A small-molecule ligand and the protein it binds are described below.
Small molecule (SMILES): O=S(=O)(O)C[C@H](O)CNC1CCCCC1

Binding-site contacts:
Ligand atom OAD contacts residue LYS490 of chain 1.B at 2.8 Å (salt-bridge).
Ligand atom OAC contacts residue GLY489 of chain 1.B at 4.0 Å.
Ligand atom CAN contacts residue ASP491 of chain 1.B at 3.3 Å.
Ligand atom NAL contacts residue ASP491 of chain 1.B at 2.5 Å (salt-bridge).
Ligand atom CAN contacts residue TYR58 of chain 1.B at 4.2 Å (hydrophobic).
Ligand atom CAH contacts residue ASP491 of chain 1.B at 3.4 Å.
Ligand atom SAO contacts residue LYS490 of chain 1.B at 3.9 Å.
Ligand atom CAI contacts residue TYR58 of chain 1.B at 3.4 Å (hydrophobic).
Ligand atom OAC contacts residue ASP491 of chain 1.B at 3.1 Å (salt-bridge).
Ligand atom OAC contacts residue LYS490 of chain 1.B at 3.3 Å (salt-bridge).
Ligand atom CAG contacts residue TYR58 of chain 1.B at 3.6 Å (hydrophobic).
Ligand atom CAM contacts residue ASP491 of chain 1.B at 3.6 Å.
Ligand atom CAM contacts residue LYS490 of chain 1.B at 4.4 Å.
Ligand atom CAK contacts residue LYS490 of chain 1.B at 4.5 Å.
Ligand atom CAI contacts residue ASP491 of chain 1.B at 3.5 Å.
Ligand atom CAJ contacts residue ASP491 of chain 1.B at 3.6 Å.
Ligand atom OAD contacts residue GLY489 of chain 1.B at 3.3 Å.
Ligand atom OAB contacts residue LYS490 of chain 1.B at 3.5 Å.

Sequence of chain 1.B:
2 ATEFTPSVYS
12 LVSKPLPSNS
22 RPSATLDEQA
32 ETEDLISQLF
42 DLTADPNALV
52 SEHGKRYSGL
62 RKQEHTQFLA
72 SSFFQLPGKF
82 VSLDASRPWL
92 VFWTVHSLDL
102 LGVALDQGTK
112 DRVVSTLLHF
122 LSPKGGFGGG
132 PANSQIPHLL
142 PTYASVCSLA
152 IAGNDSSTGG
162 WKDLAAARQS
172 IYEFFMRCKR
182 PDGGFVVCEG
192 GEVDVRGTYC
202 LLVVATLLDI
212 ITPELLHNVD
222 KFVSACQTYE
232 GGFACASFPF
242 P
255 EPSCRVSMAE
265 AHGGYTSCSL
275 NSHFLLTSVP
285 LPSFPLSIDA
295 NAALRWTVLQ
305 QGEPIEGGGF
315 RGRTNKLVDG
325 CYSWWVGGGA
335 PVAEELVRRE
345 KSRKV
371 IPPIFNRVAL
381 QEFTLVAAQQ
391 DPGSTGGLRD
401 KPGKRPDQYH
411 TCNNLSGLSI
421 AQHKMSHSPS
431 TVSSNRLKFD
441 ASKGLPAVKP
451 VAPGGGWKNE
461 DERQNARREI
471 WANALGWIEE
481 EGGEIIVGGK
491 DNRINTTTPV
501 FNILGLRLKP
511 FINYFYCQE